This small molecule binds to this protein.
Small molecule (SMILES): CSCC[C@H](N)C(=O)O

Binding-site contacts:
Ligand atom CE contacts residue ILE205 of chain 1.A at 3.3 Å (hydrophobic).
Ligand atom CE contacts residue ASN53 of chain 1.A at 4.2 Å.
Ligand atom C contacts residue ASP93 of chain 1.A at 3.7 Å.
Ligand atom OXT contacts residue MN1 of chain 1.C at 1.9 Å.
Ligand atom C contacts residue GLU187 of chain 1.A at 3.9 Å.
Ligand atom CB contacts residue PHE50 of chain 1.A at 4.1 Å (hydrophobic).
Ligand atom OXT contacts residue GLU187 of chain 1.A at 3.0 Å (salt-bridge).
Ligand atom O contacts residue LEU160 of chain 1.A at 4.0 Å.
Ligand atom OXT contacts residue GLU280 of chain 1.A at 3.4 Å (salt-bridge).
Ligand atom C contacts residue LEU160 of chain 1.A at 4.3 Å (hydrophobic).
Ligand atom C contacts residue MN1 of chain 1.D at 3.3 Å.
Ligand atom C contacts residue HIS153 of chain 1.A at 4.0 Å.
Ligand atom SD contacts residue PHE50 of chain 1.A at 3.8 Å.
Ligand atom O contacts residue HIS161 of chain 1.A at 3.0 Å (h-bond).
Ligand atom SD contacts residue ASN53 of chain 1.A at 3.4 Å (h-bond).
Ligand atom N contacts residue ASP93 of chain 1.A at 3.4 Å (salt-bridge).
Ligand atom OXT contacts residue HIS153 of chain 1.A at 3.3 Å (h-bond).
Ligand atom OXT contacts residue MN1 of chain 1.D at 2.7 Å.
Ligand atom N contacts residue MN1 of chain 1.D at 2.1 Å.
Ligand atom N contacts residue GLU280 of chain 1.A at 4.0 Å.
Ligand atom SD contacts residue ILE205 of chain 1.A at 3.7 Å.
Ligand atom CE contacts residue HIS62 of chain 1.A at 3.6 Å.
Ligand atom CA contacts residue ASP82 of chain 1.A at 3.6 Å.
Ligand atom N contacts residue MN1 of chain 1.C at 4.2 Å.
Ligand atom N contacts residue PHE50 of chain 1.A at 3.3 Å.
Ligand atom OXT contacts residue ASP93 of chain 1.A at 2.8 Å (salt-bridge).
Ligand atom CA contacts residue MN1 of chain 1.D at 3.2 Å.
Ligand atom CG contacts residue HIS62 of chain 1.A at 4.0 Å.
Ligand atom C contacts residue MN1 of chain 1.C at 3.0 Å.
Ligand atom O contacts residue MN1 of chain 1.C at 3.5 Å.
Ligand atom C contacts residue ASP82 of chain 1.A at 4.2 Å.
Ligand atom CB contacts residue LEU160 of chain 1.A at 3.9 Å (hydrophobic).
Ligand atom CA contacts residue MN1 of chain 1.C at 4.3 Å.
Ligand atom CG contacts residue PHE50 of chain 1.A at 3.7 Å (hydrophobic).
Ligand atom OXT contacts residue ASP82 of chain 1.A at 3.9 Å.
Ligand atom O contacts residue HIS153 of chain 1.A at 3.8 Å.
Ligand atom C contacts residue HIS161 of chain 1.A at 4.1 Å.
Ligand atom O contacts residue GLU187 of chain 1.A at 4.1 Å.
Ligand atom CG contacts residue ASN53 of chain 1.A at 3.2 Å.
Ligand atom N contacts residue ASP82 of chain 1.A at 2.8 Å (salt-bridge).

Sequence of chain 1.A:
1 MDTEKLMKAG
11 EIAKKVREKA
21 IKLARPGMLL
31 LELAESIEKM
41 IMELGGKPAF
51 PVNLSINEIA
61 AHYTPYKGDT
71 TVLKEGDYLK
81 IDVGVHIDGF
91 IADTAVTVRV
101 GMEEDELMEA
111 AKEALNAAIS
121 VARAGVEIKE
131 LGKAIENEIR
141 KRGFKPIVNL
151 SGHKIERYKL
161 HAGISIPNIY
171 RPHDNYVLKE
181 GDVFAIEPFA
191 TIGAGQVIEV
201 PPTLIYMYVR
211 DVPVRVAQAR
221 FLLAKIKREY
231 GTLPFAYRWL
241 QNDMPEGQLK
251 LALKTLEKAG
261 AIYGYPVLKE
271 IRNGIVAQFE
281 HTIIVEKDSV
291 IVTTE